Sequence of chain 1.B:
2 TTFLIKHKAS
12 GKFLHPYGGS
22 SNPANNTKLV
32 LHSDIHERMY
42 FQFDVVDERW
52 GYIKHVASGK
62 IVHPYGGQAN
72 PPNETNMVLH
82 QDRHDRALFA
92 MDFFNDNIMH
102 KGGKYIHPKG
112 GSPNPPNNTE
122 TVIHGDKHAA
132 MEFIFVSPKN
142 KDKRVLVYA

Binding-site contacts:
Ligand atom C6 contacts residue GLY111 of chain 1.B at 3.5 Å.
Ligand atom N2 contacts residue ASP127 of chain 1.B at 4.0 Å.
Ligand atom C6 contacts residue PRO109 of chain 1.B at 3.5 Å (hydrophobic).
Ligand atom C4 contacts residue HIS108 of chain 1.B at 3.2 Å.
Ligand atom O4 contacts residue PRO109 of chain 1.B at 4.1 Å.
Ligand atom O5 contacts residue GLY112 of chain 1.B at 3.2 Å (h-bond).
Ligand atom C6 contacts residue VAL123 of chain 1.B at 3.7 Å (hydrophobic).
Ligand atom O4 contacts residue GLY112 of chain 1.B at 3.4 Å.
Ligand atom C5 contacts residue GLY112 of chain 1.B at 4.1 Å.
Ligand atom C1 contacts residue GLY112 of chain 1.B at 4.0 Å.
Ligand atom O5 contacts residue GLY111 of chain 1.B at 3.1 Å.
Ligand atom O3 contacts residue HIS108 of chain 1.B at 3.9 Å.
Ligand atom C6 contacts residue GLY112 of chain 1.B at 4.0 Å.
Ligand atom C3 contacts residue HIS125 of chain 1.B at 3.9 Å.
Ligand atom O5 contacts residue GLU75 of chain 1.B at 4.2 Å.
Ligand atom C4 contacts residue HIS129 of chain 1.B at 4.0 Å.
Ligand atom O3 contacts residue HIS129 of chain 1.B at 2.9 Å (h-bond).
Ligand atom C5 contacts residue GLY111 of chain 1.B at 4.1 Å.
Ligand atom C3 contacts residue HIS108 of chain 1.B at 4.3 Å.
Ligand atom C2 contacts residue GLY112 of chain 1.B at 4.2 Å.
Ligand atom O6 contacts residue GLU75 of chain 1.B at 2.8 Å (salt-bridge).
Ligand atom C5 contacts residue HIS125 of chain 1.B at 3.6 Å.
Ligand atom C4 contacts residue HIS125 of chain 1.B at 3.7 Å.
Ligand atom C1 contacts residue GLY111 of chain 1.B at 3.5 Å.
Ligand atom O3 contacts residue ASP127 of chain 1.B at 2.7 Å (salt-bridge).
Ligand atom C6 contacts residue LYS110 of chain 1.B at 4.2 Å.
Ligand atom C6 contacts residue GLU75 of chain 1.B at 3.5 Å.
Ligand atom O4 contacts residue HIS129 of chain 1.B at 3.2 Å (h-bond).
Ligand atom C5 contacts residue GLU75 of chain 1.B at 3.6 Å.
Ligand atom O3 contacts residue HIS125 of chain 1.B at 4.1 Å.
Ligand atom O6 contacts residue LYS110 of chain 1.B at 3.5 Å.
Ligand atom O6 contacts residue GLY111 of chain 1.B at 2.8 Å (h-bond).
Ligand atom C3 contacts residue ASP127 of chain 1.B at 3.5 Å.
Ligand atom C6 contacts residue HIS108 of chain 1.B at 3.9 Å.
Ligand atom C6 contacts residue HIS125 of chain 1.B at 4.1 Å.
Ligand atom O6 contacts residue PRO109 of chain 1.B at 3.8 Å.
Ligand atom C3 contacts residue HIS129 of chain 1.B at 3.9 Å.
Ligand atom C2 contacts residue HIS129 of chain 1.B at 4.2 Å.
Ligand atom O6 contacts residue VAL123 of chain 1.B at 3.4 Å.
Ligand atom O4 contacts residue HIS108 of chain 1.B at 2.7 Å (h-bond).

A small-molecule ligand and the protein it binds are described below.
Small molecule (SMILES): N[C@@H]1[C@@H](O)[C@@H](O)[C@@H](CO)O[C@@H]1O